Binding-site contacts:
Ligand atom C5 contacts residue THR135 of chain 1.A at 3.6 Å.
Ligand atom C11 contacts residue GLY134 of chain 1.A at 3.6 Å.
Ligand atom O10 contacts residue PHE193 of chain 1.A at 4.2 Å.
Ligand atom O1A contacts residue SER137 of chain 1.A at 3.0 Å (h-bond).
Ligand atom O4 contacts residue THR135 of chain 1.A at 3.5 Å (h-bond).
Ligand atom O9 contacts residue LEU194 of chain 1.A at 4.5 Å.
Ligand atom C10 contacts residue TRP153 of chain 1.A at 4.3 Å (hydrophobic).
Ligand atom O10 contacts residue LEU194 of chain 1.A at 3.2 Å.
Ligand atom O7 contacts residue LEU194 of chain 1.A at 3.5 Å.
Ligand atom O1A contacts residue ASN145 of chain 1.A at 3.8 Å.
Ligand atom O1A contacts residue SER136 of chain 1.A at 3.6 Å.
Ligand atom C10 contacts residue LEU194 of chain 1.A at 3.8 Å (hydrophobic).
Ligand atom C1 contacts residue SER137 of chain 1.A at 4.1 Å.
Ligand atom C11 contacts residue THR155 of chain 1.A at 3.9 Å.
Ligand atom C7 contacts residue LEU194 of chain 1.A at 3.9 Å (hydrophobic).
Ligand atom C3 contacts residue ASN145 of chain 1.A at 4.5 Å.
Ligand atom O10 contacts residue THR155 of chain 1.A at 4.5 Å.
Ligand atom C6 contacts residue THR135 of chain 1.A at 4.2 Å.
Ligand atom O7 contacts residue PHE193 of chain 1.A at 3.2 Å.
Ligand atom O9 contacts residue ASP190 of chain 1.A at 2.8 Å (salt-bridge).
Ligand atom C9 contacts residue LEU194 of chain 1.A at 3.8 Å (hydrophobic).
Ligand atom C4 contacts residue THR135 of chain 1.A at 3.3 Å.
Ligand atom C10 contacts residue THR135 of chain 1.A at 3.7 Å.
Ligand atom C11 contacts residue THR135 of chain 1.A at 3.7 Å.
Ligand atom C9 contacts residue ASP190 of chain 1.A at 4.1 Å.
Ligand atom O1B contacts residue SER137 of chain 1.A at 4.1 Å.
Ligand atom O1A contacts residue THR135 of chain 1.A at 4.5 Å.
Ligand atom C7 contacts residue TRP153 of chain 1.A at 4.5 Å (hydrophobic).
Ligand atom N5 contacts residue TRP153 of chain 1.A at 4.2 Å.
Ligand atom N5 contacts residue THR135 of chain 1.A at 2.8 Å (h-bond).
Ligand atom C11 contacts residue LEU194 of chain 1.A at 4.0 Å (hydrophobic).
Ligand atom C11 contacts residue TRP153 of chain 1.A at 3.6 Å (hydrophobic).

Sequence of chain 1.A:
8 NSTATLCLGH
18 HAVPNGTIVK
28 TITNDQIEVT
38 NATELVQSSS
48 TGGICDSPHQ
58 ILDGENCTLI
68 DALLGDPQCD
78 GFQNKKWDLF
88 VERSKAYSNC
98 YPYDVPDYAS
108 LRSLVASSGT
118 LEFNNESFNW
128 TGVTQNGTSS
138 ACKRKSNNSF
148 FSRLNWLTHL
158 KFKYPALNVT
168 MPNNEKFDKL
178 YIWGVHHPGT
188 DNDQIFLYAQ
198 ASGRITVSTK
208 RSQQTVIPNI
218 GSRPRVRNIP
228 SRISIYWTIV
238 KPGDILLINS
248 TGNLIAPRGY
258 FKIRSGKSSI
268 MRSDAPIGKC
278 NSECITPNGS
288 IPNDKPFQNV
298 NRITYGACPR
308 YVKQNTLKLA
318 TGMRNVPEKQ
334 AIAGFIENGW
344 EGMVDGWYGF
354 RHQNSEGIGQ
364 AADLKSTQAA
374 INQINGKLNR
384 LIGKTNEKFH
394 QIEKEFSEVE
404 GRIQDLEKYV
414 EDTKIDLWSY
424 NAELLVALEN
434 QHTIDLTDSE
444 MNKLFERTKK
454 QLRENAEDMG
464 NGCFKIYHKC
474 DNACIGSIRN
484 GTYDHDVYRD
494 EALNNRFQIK

This small molecule binds to this protein.
Small molecule (SMILES): CC(=O)N[C@H]1[C@H]([C@H](O)[C@H](O)CO)O[C@@](O)(C(=O)O)C[C@@H]1O